The small molecule below binds the protein below.
Small molecule (SMILES): CC(=O)N[C@@H]1[C@@H](O)[C@H](O)[C@@H](CO)O[C@H]1O

Sequence of chain 2.A:
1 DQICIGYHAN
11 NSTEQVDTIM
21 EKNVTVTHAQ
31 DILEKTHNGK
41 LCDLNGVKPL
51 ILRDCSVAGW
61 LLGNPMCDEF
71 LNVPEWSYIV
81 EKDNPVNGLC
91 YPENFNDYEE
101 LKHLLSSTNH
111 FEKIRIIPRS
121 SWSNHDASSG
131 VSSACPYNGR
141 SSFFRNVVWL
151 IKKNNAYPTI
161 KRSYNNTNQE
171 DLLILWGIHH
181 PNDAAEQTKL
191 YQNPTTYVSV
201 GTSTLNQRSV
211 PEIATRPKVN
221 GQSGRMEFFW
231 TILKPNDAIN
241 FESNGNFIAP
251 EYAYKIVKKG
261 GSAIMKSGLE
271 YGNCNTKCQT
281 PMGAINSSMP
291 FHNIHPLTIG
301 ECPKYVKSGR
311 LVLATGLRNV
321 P

Binding-site contacts:
Ligand atom C2 contacts residue ASN11 of chain 2.A at 2.4 Å.
Ligand atom N2 contacts residue ASN11 of chain 2.A at 2.9 Å (h-bond).
Ligand atom O5 contacts residue ASN11 of chain 2.A at 2.4 Å (h-bond).
Ligand atom C1 contacts residue ASN11 of chain 2.A at 1.4 Å.
Ligand atom C4 contacts residue ASN11 of chain 2.A at 4.2 Å.
Ligand atom O6 contacts residue ASN11 of chain 2.A at 4.4 Å.
Ligand atom C5 contacts residue ASN11 of chain 2.A at 3.7 Å.
Ligand atom C3 contacts residue ASN11 of chain 2.A at 3.8 Å.
Ligand atom C7 contacts residue ASN11 of chain 2.A at 4.0 Å.
Ligand atom C8 contacts residue ASN11 of chain 2.A at 4.2 Å.